A small-molecule ligand and the protein it binds are described below.
Small molecule (SMILES): CCN(Cc1cnc2nc(N)nc(N)c2n1)c1ccc(C(=O)N2CCC(C(=O)OC)CC2)cc1

Sequence of chain 1.D:
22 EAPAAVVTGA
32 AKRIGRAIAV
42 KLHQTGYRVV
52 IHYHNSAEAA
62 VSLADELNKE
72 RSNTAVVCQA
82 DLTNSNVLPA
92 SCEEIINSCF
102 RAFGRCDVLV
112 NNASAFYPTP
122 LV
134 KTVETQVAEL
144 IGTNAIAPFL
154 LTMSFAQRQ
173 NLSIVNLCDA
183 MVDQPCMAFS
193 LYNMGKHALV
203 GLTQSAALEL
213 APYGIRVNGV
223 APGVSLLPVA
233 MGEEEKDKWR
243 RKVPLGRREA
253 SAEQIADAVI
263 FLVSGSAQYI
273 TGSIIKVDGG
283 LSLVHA

Binding-site contacts:
Ligand atom CAY contacts residue PRO119 of chain 1.D at 3.6 Å (hydrophobic).
Ligand atom C2 contacts residue PHE117 of chain 1.D at 3.4 Å (hydrophobic).
Ligand atom CAT contacts residue PHE117 of chain 1.D at 3.6 Å (hydrophobic).
Ligand atom N4 contacts residue NAP1 of chain 1.L at 3.4 Å.
Ligand atom OBE contacts residue PRO119 of chain 1.D at 3.4 Å.
Ligand atom C4 contacts residue TYR194 of chain 1.D at 3.7 Å (hydrophobic).
Ligand atom CAO contacts residue PHE117 of chain 1.D at 3.5 Å (hydrophobic).
Ligand atom N1 contacts residue NAP1 of chain 1.L at 2.7 Å (h-bond).
Ligand atom CAX contacts residue PHE117 of chain 1.D at 3.5 Å (hydrophobic).
Ligand atom C7 contacts residue LEU228 of chain 1.D at 3.4 Å (hydrophobic).
Ligand atom N5 contacts residue NAP1 of chain 1.L at 3.3 Å.
Ligand atom N4 contacts residue TYR194 of chain 1.D at 2.8 Å (h-bond).
Ligand atom CAS contacts residue PHE117 of chain 1.D at 3.7 Å (hydrophobic).
Ligand atom C8A contacts residue NAP1 of chain 1.L at 3.4 Å.
Ligand atom N8 contacts residue ARG34 of chain 1.D at 3.3 Å (salt-bridge).
Ligand atom CAO contacts residue PRO230 of chain 1.D at 3.7 Å (hydrophobic).
Ligand atom C7 contacts residue ARG34 of chain 1.D at 3.6 Å.
Ligand atom C8A contacts residue PHE117 of chain 1.D at 3.6 Å (hydrophobic).
Ligand atom N2 contacts residue SER115 of chain 1.D at 2.9 Å (h-bond).
Ligand atom C4 contacts residue PHE117 of chain 1.D at 3.7 Å (hydrophobic).
Ligand atom N2 contacts residue NAP1 of chain 1.L at 3.1 Å (h-bond).
Ligand atom N3 contacts residue PHE117 of chain 1.D at 3.6 Å.
Ligand atom C6 contacts residue NAP1 of chain 1.L at 3.5 Å.
Ligand atom C4A contacts residue NAP1 of chain 1.L at 3.7 Å.
Ligand atom N3 contacts residue TYR194 of chain 1.D at 3.7 Å.
Ligand atom NAW contacts residue PHE191 of chain 1.D at 3.6 Å.
Ligand atom N2 contacts residue PHE117 of chain 1.D at 3.5 Å.
Ligand atom CAT contacts residue MET233 of chain 1.D at 3.5 Å (hydrophobic).
Ligand atom CBD contacts residue PRO119 of chain 1.D at 3.8 Å (hydrophobic).
Ligand atom N8 contacts residue NAP1 of chain 1.L at 3.3 Å (h-bond).
Ligand atom CAQ contacts residue PHE117 of chain 1.D at 3.7 Å (hydrophobic).
Ligand atom C4 contacts residue NAP1 of chain 1.L at 3.7 Å.
Ligand atom N4 contacts residue PHE117 of chain 1.D at 3.8 Å.
Ligand atom C9 contacts residue NAP1 of chain 1.L at 3.4 Å.
Ligand atom N3 contacts residue NAP1 of chain 1.L at 2.9 Å (h-bond).
Ligand atom C4A contacts residue PHE117 of chain 1.D at 3.7 Å (hydrophobic).
Ligand atom C2 contacts residue NAP1 of chain 1.L at 3.3 Å.
Ligand atom CBH contacts residue TRP241 of chain 1.D at 3.6 Å (hydrophobic).
Ligand atom C7 contacts residue NAP1 of chain 1.L at 3.5 Å.
Ligand atom CAR contacts residue PHE117 of chain 1.D at 3.7 Å (hydrophobic).